Sequence of chain 1.D:
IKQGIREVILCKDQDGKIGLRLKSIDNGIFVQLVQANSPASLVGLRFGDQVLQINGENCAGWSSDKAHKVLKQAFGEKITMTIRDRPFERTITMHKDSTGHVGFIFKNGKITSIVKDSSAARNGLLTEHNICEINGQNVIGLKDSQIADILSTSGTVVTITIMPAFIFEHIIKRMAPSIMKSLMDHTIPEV

The protein below binds the small molecule below.
Small molecule (SMILES): CC1(C)OC(=O)c2cc(Br)c(O)cc2O1

Binding-site contacts:
Ligand atom C03 contacts residue YFR1 of chain 1.O at 3.5 Å.
Ligand atom O12 contacts residue GLN150 of chain 1.D at 3.2 Å (h-bond).
Ligand atom C08 contacts residue GLN150 of chain 1.D at 4.4 Å.
Ligand atom O06 contacts residue HIS190 of chain 1.D at 3.7 Å.
Ligand atom BR10 contacts residue YFR1 of chain 1.O at 4.1 Å.
Ligand atom C11 contacts residue YFR1 of chain 1.O at 3.9 Å.
Ligand atom BR10 contacts residue GLN150 of chain 1.D at 3.9 Å.
Ligand atom O15 contacts residue GLN150 of chain 1.D at 4.4 Å.
Ligand atom O06 contacts residue ILE154 of chain 1.D at 3.9 Å.
Ligand atom C07 contacts residue LEU146 of chain 1.D at 4.5 Å (hydrophobic).
Ligand atom O15 contacts residue YFR1 of chain 1.O at 4.3 Å.
Ligand atom C01 contacts residue HIS190 of chain 1.D at 3.6 Å.
Ligand atom C13 contacts residue YFR1 of chain 1.O at 3.8 Å.
Ligand atom O06 contacts residue LEU146 of chain 1.D at 3.9 Å.
Ligand atom C02 contacts residue YFR1 of chain 1.O at 4.2 Å.
Ligand atom C07 contacts residue YFR1 of chain 1.O at 3.2 Å.
Ligand atom C05 contacts residue YFR1 of chain 1.O at 3.6 Å.
Ligand atom C11 contacts residue GLN150 of chain 1.D at 3.1 Å.
Ligand atom C07 contacts residue GLN150 of chain 1.D at 4.5 Å.
Ligand atom O06 contacts residue YFR1 of chain 1.O at 3.6 Å (h-bond).
Ligand atom C08 contacts residue YFR1 of chain 1.O at 3.3 Å.
Ligand atom C09 contacts residue YFR1 of chain 1.O at 3.6 Å.
Ligand atom O06 contacts residue GLN141 of chain 1.D at 3.5 Å (h-bond).
Ligand atom C14 contacts residue YFR1 of chain 1.O at 3.5 Å.
Ligand atom C02 contacts residue HIS190 of chain 1.D at 4.4 Å.
Ligand atom C05 contacts residue HIS190 of chain 1.D at 4.1 Å.
Ligand atom O04 contacts residue LEU146 of chain 1.D at 4.3 Å.
Ligand atom C08 contacts residue ILE154 of chain 1.D at 4.4 Å (hydrophobic).
Ligand atom C14 contacts residue GLN150 of chain 1.D at 3.8 Å.
Ligand atom BR10 contacts residue ASP153 of chain 1.D at 3.6 Å.
Ligand atom C09 contacts residue GLN150 of chain 1.D at 3.8 Å.
Ligand atom C05 contacts residue LEU146 of chain 1.D at 4.2 Å (hydrophobic).
Ligand atom C13 contacts residue GLN150 of chain 1.D at 3.0 Å.
Ligand atom O04 contacts residue HIS190 of chain 1.D at 3.5 Å.
Ligand atom O04 contacts residue YFR1 of chain 1.O at 3.8 Å.